The protein below binds the small molecule below.
Small molecule (SMILES): CC(=O)N[C@@H]1[C@@H](O)[C@H](O)[C@@H](CO)O[C@H]1O

Binding-site contacts:
Ligand atom O7 contacts residue ASN406 of chain 1.G at 3.2 Å (h-bond).
Ligand atom C1 contacts residue ASN406 of chain 1.G at 1.4 Å.
Ligand atom O5 contacts residue ASN406 of chain 1.G at 2.4 Å (h-bond).
Ligand atom N2 contacts residue ASN406 of chain 1.G at 2.7 Å (h-bond).
Ligand atom C2 contacts residue ASN406 of chain 1.G at 2.3 Å.
Ligand atom C4 contacts residue ASN406 of chain 1.G at 4.1 Å.
Ligand atom C7 contacts residue ASN406 of chain 1.G at 3.1 Å.
Ligand atom C1 contacts residue PRO403 of chain 1.G at 4.2 Å (hydrophobic).
Ligand atom C3 contacts residue ASN406 of chain 1.G at 3.6 Å.
Ligand atom C5 contacts residue ASN406 of chain 1.G at 3.7 Å.
Ligand atom C8 contacts residue ASN406 of chain 1.G at 3.7 Å.
Ligand atom O5 contacts residue PRO403 of chain 1.G at 3.9 Å.

Sequence of chain 1.G:
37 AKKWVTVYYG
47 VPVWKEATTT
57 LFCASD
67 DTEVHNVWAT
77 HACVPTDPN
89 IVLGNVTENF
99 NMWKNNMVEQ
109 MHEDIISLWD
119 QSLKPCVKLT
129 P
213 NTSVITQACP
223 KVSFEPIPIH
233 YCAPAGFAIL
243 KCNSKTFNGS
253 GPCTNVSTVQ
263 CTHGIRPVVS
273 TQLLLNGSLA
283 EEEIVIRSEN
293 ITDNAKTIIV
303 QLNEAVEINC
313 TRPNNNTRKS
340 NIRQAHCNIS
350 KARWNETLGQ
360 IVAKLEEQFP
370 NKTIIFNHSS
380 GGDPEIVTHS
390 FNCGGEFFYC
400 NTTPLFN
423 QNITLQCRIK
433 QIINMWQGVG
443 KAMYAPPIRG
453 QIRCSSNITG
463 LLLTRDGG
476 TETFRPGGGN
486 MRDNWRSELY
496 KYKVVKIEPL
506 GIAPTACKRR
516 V